Sequence of chain 1.B:
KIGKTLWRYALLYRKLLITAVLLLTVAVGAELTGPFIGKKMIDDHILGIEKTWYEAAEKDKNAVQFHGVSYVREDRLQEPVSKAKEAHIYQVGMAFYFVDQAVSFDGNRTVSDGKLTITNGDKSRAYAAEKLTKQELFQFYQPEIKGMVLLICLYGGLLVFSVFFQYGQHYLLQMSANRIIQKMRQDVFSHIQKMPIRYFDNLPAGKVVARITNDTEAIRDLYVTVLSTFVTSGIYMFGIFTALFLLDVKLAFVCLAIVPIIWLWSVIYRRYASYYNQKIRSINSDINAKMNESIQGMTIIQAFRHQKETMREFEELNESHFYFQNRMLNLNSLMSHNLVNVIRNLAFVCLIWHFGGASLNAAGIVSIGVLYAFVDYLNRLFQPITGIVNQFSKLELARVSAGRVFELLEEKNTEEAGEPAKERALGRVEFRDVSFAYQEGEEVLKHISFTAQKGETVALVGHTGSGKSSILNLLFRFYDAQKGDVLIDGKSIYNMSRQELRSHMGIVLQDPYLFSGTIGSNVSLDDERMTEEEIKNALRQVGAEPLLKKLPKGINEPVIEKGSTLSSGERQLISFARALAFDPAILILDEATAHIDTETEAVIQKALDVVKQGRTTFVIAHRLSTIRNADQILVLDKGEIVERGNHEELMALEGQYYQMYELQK

Binding-site contacts:
Ligand atom O2B contacts residue THR465 of chain 1.B at 3.3 Å.
Ligand atom O2B contacts residue HIS464 of chain 1.B at 3.3 Å (h-bond).
Ligand atom O1A contacts residue SER498 of chain 1.A at 3.4 Å.
Ligand atom O1G contacts residue SER498 of chain 1.A at 3.5 Å (h-bond).
Ligand atom O2G contacts residue HIS623 of chain 1.B at 3.5 Å (h-bond).
Ligand atom O4G contacts residue GLU592 of chain 1.B at 3.3 Å (salt-bridge).
Ligand atom O4G contacts residue HIS623 of chain 1.B at 2.6 Å (h-bond).
Ligand atom C4 contacts residue ALA496 of chain 1.A at 3.3 Å (hydrophobic).
Ligand atom O2B contacts residue GLY468 of chain 1.B at 3.6 Å (h-bond).
Ligand atom O2A contacts residue GLY468 of chain 1.B at 3.4 Å.
Ligand atom O2G contacts residue MG1 of chain 1.P at 3.5 Å.
Ligand atom C2 contacts residue TYR439 of chain 1.B at 3.4 Å (hydrophobic).
Ligand atom O2' contacts residue LEU497 of chain 1.A at 3.5 Å.
Ligand atom O2B contacts residue GLY466 of chain 1.B at 3.3 Å (h-bond).
Ligand atom O2A contacts residue SER471 of chain 1.B at 2.7 Å (h-bond).
Ligand atom O2B contacts residue SER467 of chain 1.B at 3.2 Å (h-bond).
Ligand atom PB contacts residue MG1 of chain 1.P at 3.5 Å.
Ligand atom O2G contacts residue GLU592 of chain 1.B at 2.9 Å (salt-bridge).
Ligand atom O1G contacts residue THR465 of chain 1.B at 2.4 Å (h-bond).
Ligand atom O3G contacts residue MG1 of chain 1.P at 3.2 Å.
Ligand atom C2' contacts residue GLN501 of chain 1.A at 3.5 Å.
Ligand atom O1B contacts residue MG1 of chain 1.P at 3.3 Å.
Ligand atom O1B contacts residue LYS469 of chain 1.B at 3.0 Å (salt-bridge).
Ligand atom C4 contacts residue TYR439 of chain 1.B at 3.5 Å (hydrophobic).
Ligand atom N9 contacts residue ALA496 of chain 1.A at 3.5 Å (h-bond).
Ligand atom O3B contacts residue SER498 of chain 1.A at 3.1 Å.
Ligand atom O3A contacts residue GLY468 of chain 1.B at 3.4 Å (h-bond).
Ligand atom O3B contacts residue MG1 of chain 1.P at 2.6 Å.
Ligand atom C5' contacts residue GLY466 of chain 1.B at 3.3 Å.
Ligand atom O2B contacts residue LYS469 of chain 1.B at 3.1 Å (salt-bridge).
Ligand atom O1B contacts residue SER470 of chain 1.B at 3.1 Å (h-bond).
Ligand atom N3 contacts residue TYR439 of chain 1.B at 3.3 Å.
Ligand atom O2' contacts residue GLN501 of chain 1.A at 2.7 Å (h-bond).
Ligand atom O3G contacts residue GLY499 of chain 1.A at 2.8 Å (h-bond).
Ligand atom O2G contacts residue LYS469 of chain 1.B at 2.8 Å (salt-bridge).
Ligand atom O3G contacts residue GLN511 of chain 1.B at 3.0 Å (h-bond).
Ligand atom O4' contacts residue VAL445 of chain 1.B at 3.4 Å.
Ligand atom O2' contacts residue ALA496 of chain 1.A at 3.5 Å (h-bond).
Ligand atom VG contacts residue MG1 of chain 1.P at 3.5 Å.
Ligand atom O3G contacts residue GLY500 of chain 1.A at 3.1 Å (h-bond).

Sequence of chain 1.A:
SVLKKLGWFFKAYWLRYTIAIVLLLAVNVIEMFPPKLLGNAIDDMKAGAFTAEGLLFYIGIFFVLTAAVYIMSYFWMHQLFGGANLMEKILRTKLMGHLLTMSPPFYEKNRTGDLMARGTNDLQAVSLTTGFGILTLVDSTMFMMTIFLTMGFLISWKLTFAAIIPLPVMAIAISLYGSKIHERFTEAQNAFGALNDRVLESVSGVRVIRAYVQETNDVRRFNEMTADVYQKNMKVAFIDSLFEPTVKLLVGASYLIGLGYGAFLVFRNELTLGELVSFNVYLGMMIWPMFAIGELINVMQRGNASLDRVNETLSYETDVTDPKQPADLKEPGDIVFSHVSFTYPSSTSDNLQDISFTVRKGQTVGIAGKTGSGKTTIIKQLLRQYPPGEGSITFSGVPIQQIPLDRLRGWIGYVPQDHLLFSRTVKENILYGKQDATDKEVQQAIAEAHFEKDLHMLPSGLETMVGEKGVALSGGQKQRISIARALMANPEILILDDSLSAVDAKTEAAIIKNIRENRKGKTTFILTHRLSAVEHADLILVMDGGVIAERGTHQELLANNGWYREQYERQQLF

The small molecule below binds the protein below.
Small molecule (SMILES): Nc1ncnc2c1ncn2[C@@H]1O[C@H](CO[P](=O)(O)O[P](=O)(O)O[V](=O)(O)(O)O)[C@@H](O)[C@H]1O